Sequence of chain 1.A:
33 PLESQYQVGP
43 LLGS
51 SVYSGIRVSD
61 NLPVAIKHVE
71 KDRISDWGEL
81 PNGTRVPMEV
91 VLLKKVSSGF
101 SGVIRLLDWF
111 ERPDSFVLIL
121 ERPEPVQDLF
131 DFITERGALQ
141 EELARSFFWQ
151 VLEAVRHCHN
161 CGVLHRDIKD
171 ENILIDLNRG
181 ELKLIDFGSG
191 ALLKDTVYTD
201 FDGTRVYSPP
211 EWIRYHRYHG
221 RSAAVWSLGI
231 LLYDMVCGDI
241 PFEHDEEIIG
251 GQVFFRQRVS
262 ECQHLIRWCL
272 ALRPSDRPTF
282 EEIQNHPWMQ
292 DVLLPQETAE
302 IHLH

A small-molecule ligand and the protein it binds are described below.
Small molecule (SMILES): C[C@H](NC(=O)[C@@H](N)CCCN=C(N)N)C(=O)N[C@@H](CCCN=C(N)N)C(=O)N[C@@H](CCCN=C(N)N)C(=O)N[C@@H](CCCN=C(N)N)C(=O)N[C@@H](CC1=NC=NC1)CN1CCC[C@H]1C(=O)N[C@H](C=O)CO

Binding-site contacts:
Ligand atom O contacts residue PHE130 of chain 1.A at 3.5 Å.
Ligand atom NH1 contacts residue ASP234 of chain 1.A at 3.0 Å (salt-bridge).
Ligand atom OG contacts residue LYS169 of chain 1.A at 3.5 Å (salt-bridge).
Ligand atom NH2 contacts residue ASP131 of chain 1.A at 3.0 Å (salt-bridge).
Ligand atom O contacts residue ASP202 of chain 1.A at 3.1 Å (salt-bridge).
Ligand atom CB contacts residue THR204 of chain 1.A at 3.6 Å.
Ligand atom CD contacts residue ARG256 of chain 1.A at 3.5 Å.
Ligand atom CZ contacts residue PHE130 of chain 1.A at 3.6 Å (hydrophobic).
Ligand atom C contacts residue PHE130 of chain 1.A at 3.6 Å (hydrophobic).
Ligand atom CG contacts residue ASP239 of chain 1.A at 3.7 Å.
Ligand atom CD contacts residue GLU171 of chain 1.A at 3.6 Å.
Ligand atom NH1 contacts residue GLY238 of chain 1.A at 3.6 Å.
Ligand atom NH1 contacts residue ASP170 of chain 1.A at 3.6 Å (salt-bridge).
Ligand atom CG contacts residue VAL206 of chain 1.A at 3.6 Å (hydrophobic).
Ligand atom NE contacts residue THR134 of chain 1.A at 2.8 Å (h-bond).
Ligand atom OG contacts residue ASP167 of chain 1.A at 2.6 Å (salt-bridge).
Ligand atom CB contacts residue ASP167 of chain 1.A at 3.5 Å.
Ligand atom NH1 contacts residue ASP239 of chain 1.A at 3.0 Å (salt-bridge).
Ligand atom CA contacts residue GLY203 of chain 1.A at 3.6 Å.
Ligand atom C contacts residue ASP202 of chain 1.A at 3.5 Å.
Ligand atom CG contacts residue PHE130 of chain 1.A at 3.6 Å (hydrophobic).
Ligand atom NH1 contacts residue GLU171 of chain 1.A at 3.1 Å (salt-bridge).
Ligand atom NE2 contacts residue GLU243 of chain 1.A at 2.8 Å (salt-bridge).
Ligand atom ND1 contacts residue VAL206 of chain 1.A at 3.7 Å.
Ligand atom CB contacts residue GLU171 of chain 1.A at 3.4 Å.
Ligand atom NH2 contacts residue PHE130 of chain 1.A at 2.9 Å (h-bond).
Ligand atom CG contacts residue GLU171 of chain 1.A at 3.5 Å.
Ligand atom N contacts residue PHE130 of chain 1.A at 3.5 Å.
Ligand atom CB contacts residue ASP239 of chain 1.A at 3.5 Å.
Ligand atom CA contacts residue ASP239 of chain 1.A at 3.5 Å.
Ligand atom CE1 contacts residue ILE240 of chain 1.A at 3.5 Å (hydrophobic).
Ligand atom CD contacts residue THR134 of chain 1.A at 3.6 Å.
Ligand atom CZ contacts residue ASP170 of chain 1.A at 3.6 Å.
Ligand atom NH2 contacts residue ASP170 of chain 1.A at 2.8 Å (salt-bridge).
Ligand atom N contacts residue GLU171 of chain 1.A at 3.0 Å (salt-bridge).
Ligand atom NH2 contacts residue ASP128 of chain 1.A at 2.9 Å (salt-bridge).
Ligand atom CD contacts residue GLY238 of chain 1.A at 3.6 Å.
Ligand atom CE1 contacts residue GLU243 of chain 1.A at 3.6 Å.
Ligand atom NH2 contacts residue ILE133 of chain 1.A at 3.6 Å.
Ligand atom OG contacts residue THR204 of chain 1.A at 3.3 Å (h-bond).